Binding-site contacts:
Ligand atom C5 contacts residue ILE281 of chain 1.B at 4.2 Å (hydrophobic).
Ligand atom O7 contacts residue THR312 of chain 1.B at 3.8 Å.
Ligand atom O5 contacts residue ILE281 of chain 1.B at 3.7 Å.
Ligand atom C8 contacts residue SER311 of chain 1.B at 4.0 Å.
Ligand atom C1 contacts residue ILE281 of chain 1.B at 3.8 Å (hydrophobic).
Ligand atom C7 contacts residue ASN283 of chain 1.B at 3.4 Å.
Ligand atom N2 contacts residue ASN283 of chain 1.B at 2.8 Å (h-bond).
Ligand atom C1 contacts residue ASN283 of chain 1.B at 1.4 Å.
Ligand atom O6 contacts residue ARG558 of chain 1.B at 3.9 Å.
Ligand atom O7 contacts residue ASN283 of chain 1.B at 3.7 Å.
Ligand atom C8 contacts residue ASN283 of chain 1.B at 3.9 Å.
Ligand atom C7 contacts residue SER311 of chain 1.B at 3.6 Å.
Ligand atom C6 contacts residue ARG558 of chain 1.B at 3.9 Å.
Ligand atom C3 contacts residue ASN283 of chain 1.B at 3.7 Å.
Ligand atom C4 contacts residue ASN283 of chain 1.B at 4.2 Å.
Ligand atom C5 contacts residue ASN283 of chain 1.B at 3.7 Å.
Ligand atom C8 contacts residue MET310 of chain 1.B at 4.1 Å (hydrophobic).
Ligand atom O7 contacts residue SER311 of chain 1.B at 3.1 Å (h-bond).
Ligand atom O5 contacts residue ASN283 of chain 1.B at 2.3 Å (h-bond).
Ligand atom C2 contacts residue ASN283 of chain 1.B at 2.4 Å.

Sequence of chain 1.B:
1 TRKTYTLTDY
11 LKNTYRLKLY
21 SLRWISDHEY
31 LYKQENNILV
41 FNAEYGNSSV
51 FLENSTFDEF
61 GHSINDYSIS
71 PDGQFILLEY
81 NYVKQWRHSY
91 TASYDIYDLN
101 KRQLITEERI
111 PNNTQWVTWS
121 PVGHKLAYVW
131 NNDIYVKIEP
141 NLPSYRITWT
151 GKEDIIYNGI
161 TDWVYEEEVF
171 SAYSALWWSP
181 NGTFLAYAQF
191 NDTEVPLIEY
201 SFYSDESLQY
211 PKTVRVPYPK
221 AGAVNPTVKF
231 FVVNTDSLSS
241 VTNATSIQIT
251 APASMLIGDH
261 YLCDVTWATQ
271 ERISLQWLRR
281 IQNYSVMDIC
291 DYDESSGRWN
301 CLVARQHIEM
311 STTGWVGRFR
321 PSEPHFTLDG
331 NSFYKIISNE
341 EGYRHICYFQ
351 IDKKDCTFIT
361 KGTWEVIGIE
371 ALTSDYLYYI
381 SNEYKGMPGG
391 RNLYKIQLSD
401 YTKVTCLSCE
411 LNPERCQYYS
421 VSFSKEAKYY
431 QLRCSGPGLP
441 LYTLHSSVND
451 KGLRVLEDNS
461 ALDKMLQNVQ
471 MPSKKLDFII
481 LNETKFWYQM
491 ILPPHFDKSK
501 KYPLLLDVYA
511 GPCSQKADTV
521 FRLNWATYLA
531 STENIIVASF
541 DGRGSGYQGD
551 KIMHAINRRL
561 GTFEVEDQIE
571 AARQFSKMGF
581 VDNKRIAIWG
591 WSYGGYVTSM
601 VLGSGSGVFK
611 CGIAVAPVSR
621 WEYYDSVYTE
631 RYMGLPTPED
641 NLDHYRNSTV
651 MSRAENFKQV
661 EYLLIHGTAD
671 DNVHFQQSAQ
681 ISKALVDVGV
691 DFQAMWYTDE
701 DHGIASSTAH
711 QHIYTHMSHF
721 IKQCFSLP

This protein binds this small molecule.
Small molecule (SMILES): CC(=O)N[C@@H]1[C@@H](O)[C@H](O)[C@@H](CO)O[C@H]1O